Binding-site contacts:
Ligand atom C7 contacts residue ARG136 of chain 1.A at 4.1 Å.
Ligand atom C1 contacts residue SER21 of chain 1.A at 4.4 Å.
Ligand atom C7 contacts residue ASN19 of chain 1.A at 3.5 Å.
Ligand atom C6 contacts residue VAL22 of chain 1.A at 4.1 Å (hydrophobic).
Ligand atom O7 contacts residue ARG136 of chain 1.A at 2.9 Å (salt-bridge).
Ligand atom C2 contacts residue ASN19 of chain 1.A at 2.4 Å.
Ligand atom O6 contacts residue VAL22 of chain 1.A at 3.9 Å.
Ligand atom C3 contacts residue ASN19 of chain 1.A at 3.8 Å.
Ligand atom C5 contacts residue VAL22 of chain 1.A at 4.3 Å (hydrophobic).
Ligand atom O5 contacts residue GLU133 of chain 1.A at 4.4 Å.
Ligand atom O5 contacts residue ASN19 of chain 1.A at 2.3 Å (h-bond).
Ligand atom C4 contacts residue ASN19 of chain 1.A at 4.2 Å.
Ligand atom C5 contacts residue ASN19 of chain 1.A at 3.6 Å.
Ligand atom O5 contacts residue VAL22 of chain 1.A at 3.4 Å.
Ligand atom O6 contacts residue LEU129 of chain 1.A at 4.1 Å.
Ligand atom O7 contacts residue ASN19 of chain 1.A at 3.6 Å.
Ligand atom C1 contacts residue VAL22 of chain 1.A at 4.2 Å (hydrophobic).
Ligand atom N2 contacts residue ASN19 of chain 1.A at 2.9 Å (h-bond).
Ligand atom C1 contacts residue ASN19 of chain 1.A at 1.4 Å.

This protein binds this small molecule.
Small molecule (SMILES): CC(=O)N[C@@H]1[C@@H](O)[C@H](O)[C@@H](CO)O[C@H]1O

Sequence of chain 1.A:
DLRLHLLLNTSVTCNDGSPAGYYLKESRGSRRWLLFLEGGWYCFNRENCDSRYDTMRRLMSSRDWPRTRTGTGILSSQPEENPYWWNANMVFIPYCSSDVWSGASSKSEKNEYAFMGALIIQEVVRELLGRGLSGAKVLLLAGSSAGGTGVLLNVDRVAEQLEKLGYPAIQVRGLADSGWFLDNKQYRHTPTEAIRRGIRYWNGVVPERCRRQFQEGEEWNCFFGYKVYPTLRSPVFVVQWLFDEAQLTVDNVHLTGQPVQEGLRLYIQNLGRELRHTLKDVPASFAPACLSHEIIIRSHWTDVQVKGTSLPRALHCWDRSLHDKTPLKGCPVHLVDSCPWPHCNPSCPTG